A small-molecule ligand and the protein it binds are described below.
Small molecule (SMILES): Cc1cn([C@H]2C[C@H](O[P](=O)(O)OC[C@H]3O[C@@H](n4cnc5c(N)ncnc54)C[C@@H]3O[P](=O)(O)OC[C@H]3O[C@@H](n4cnc5c(=O)nc(N)[nH]c54)C[C@@H]3O[P](=O)(O)OC[C@H]3O[C@@H](n4cnc5c(N)ncnc54)C[C@@H]3OP(=O)(O)O)[C@@H](CO[P](=O)(O)O[C@H]3C[C@H](n4cc(C)c(=O)[nH]c4=O)O[C@@H]3CO[P](=O)(O)O[C@H]3C[C@H](n4cnc5c(N)ncnc54)O[C@@H]3CO[P](=O)(O)O[C@H]3C[C@H](n4ccc(N)nc4=O)O[C@@H]3CO)O2)c(=O)[nH]c1=O

Sequence of chain 1.C:
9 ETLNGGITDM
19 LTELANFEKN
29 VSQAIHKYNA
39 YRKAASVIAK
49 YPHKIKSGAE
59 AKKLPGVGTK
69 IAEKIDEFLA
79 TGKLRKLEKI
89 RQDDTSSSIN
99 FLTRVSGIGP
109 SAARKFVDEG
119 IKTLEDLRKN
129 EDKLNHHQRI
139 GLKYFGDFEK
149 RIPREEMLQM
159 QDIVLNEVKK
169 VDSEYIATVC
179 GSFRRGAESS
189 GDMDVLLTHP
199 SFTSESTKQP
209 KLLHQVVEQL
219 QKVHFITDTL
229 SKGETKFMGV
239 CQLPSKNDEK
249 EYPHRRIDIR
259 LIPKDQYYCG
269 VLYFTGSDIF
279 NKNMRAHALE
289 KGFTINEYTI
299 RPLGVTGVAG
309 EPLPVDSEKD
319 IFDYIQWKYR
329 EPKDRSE

Binding-site contacts:
Ligand atom C6 contacts residue DT6 of chain 1.B at 3.4 Å.
Ligand atom O2 contacts residue DA5 of chain 1.B at 3.2 Å.
Ligand atom C6 contacts residue DT1 of chain 1.B at 3.2 Å.
Ligand atom O6 contacts residue DC2 of chain 1.B at 2.5 Å (h-bond).
Ligand atom N1 contacts residue DC2 of chain 1.B at 2.7 Å (h-bond).
Ligand atom N3 contacts residue DA4 of chain 1.B at 2.3 Å (h-bond).
Ligand atom C2 contacts residue DT3 of chain 1.B at 3.2 Å.
Ligand atom O4 contacts residue DA4 of chain 1.B at 2.6 Å (h-bond).
Ligand atom C2 contacts residue DC2 of chain 1.B at 3.3 Å.
Ligand atom C4 contacts residue DA5 of chain 1.B at 3.5 Å.
Ligand atom N6 contacts residue DC2 of chain 1.B at 3.2 Å (h-bond).
Ligand atom C2 contacts residue DG7 of chain 1.B at 3.5 Å.
Ligand atom O4 contacts residue DA5 of chain 1.B at 3.4 Å (h-bond).
Ligand atom N3 contacts residue DA5 of chain 1.B at 2.8 Å (h-bond).
Ligand atom OP1 contacts residue LYS234 of chain 1.C at 3.4 Å (salt-bridge).
Ligand atom C2 contacts residue DT1 of chain 1.B at 3.2 Å.
Ligand atom N3 contacts residue DG7 of chain 1.B at 3.1 Å (h-bond).
Ligand atom O4 contacts residue DT3 of chain 1.B at 3.5 Å (h-bond).
Ligand atom C2 contacts residue DG7 of chain 1.B at 3.4 Å.
Ligand atom C6 contacts residue DC2 of chain 1.B at 3.0 Å.
Ligand atom N6 contacts residue DT3 of chain 1.B at 2.6 Å (h-bond).
Ligand atom C2 contacts residue DA4 of chain 1.B at 3.1 Å.
Ligand atom OP1 contacts residue THR233 of chain 1.C at 3.0 Å (h-bond).
Ligand atom N2 contacts residue DC2 of chain 1.B at 3.0 Å (h-bond).
Ligand atom OP1 contacts residue GLY231 of chain 1.C at 3.1 Å.
Ligand atom O2 contacts residue DG7 of chain 1.B at 2.5 Å (h-bond).
Ligand atom N6 contacts residue DT1 of chain 1.B at 2.7 Å (h-bond).
Ligand atom C6 contacts residue DT3 of chain 1.B at 3.2 Å.
Ligand atom O2 contacts residue DA4 of chain 1.B at 2.9 Å.
Ligand atom N1 contacts residue DT3 of chain 1.B at 2.4 Å (h-bond).
Ligand atom C2 contacts residue DT6 of chain 1.B at 3.3 Å.
Ligand atom C4 contacts residue DA4 of chain 1.B at 3.1 Å.
Ligand atom N6 contacts residue DA5 of chain 1.B at 3.2 Å (h-bond).
Ligand atom N1 contacts residue DT6 of chain 1.B at 2.5 Å (h-bond).
Ligand atom N1 contacts residue DT1 of chain 1.B at 2.7 Å (h-bond).
Ligand atom N2 contacts residue DT3 of chain 1.B at 3.3 Å (h-bond).
Ligand atom N1 contacts residue DA5 of chain 1.B at 3.4 Å (h-bond).
Ligand atom N6 contacts residue DT6 of chain 1.B at 2.6 Å (h-bond).
Ligand atom OP1 contacts residue GLU232 of chain 1.C at 3.1 Å (salt-bridge).
Ligand atom O6 contacts residue DT1 of chain 1.B at 3.3 Å (h-bond).